Sequence of chain 1.B:
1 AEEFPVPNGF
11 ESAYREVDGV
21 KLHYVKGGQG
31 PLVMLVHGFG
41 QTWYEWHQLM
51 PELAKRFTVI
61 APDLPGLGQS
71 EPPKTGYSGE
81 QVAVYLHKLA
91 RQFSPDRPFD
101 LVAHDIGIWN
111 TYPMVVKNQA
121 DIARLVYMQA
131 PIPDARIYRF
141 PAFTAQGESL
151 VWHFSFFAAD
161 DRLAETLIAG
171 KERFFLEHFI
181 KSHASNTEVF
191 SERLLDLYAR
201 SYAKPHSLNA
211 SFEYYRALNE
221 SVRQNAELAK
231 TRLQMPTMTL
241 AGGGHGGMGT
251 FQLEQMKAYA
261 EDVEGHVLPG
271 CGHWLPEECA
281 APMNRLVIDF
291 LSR

Binding-site contacts:
Ligand atom C4 contacts residue GLN129 of chain 1.B at 4.2 Å.
Ligand atom C4 contacts residue ASP105 of chain 1.B at 3.1 Å.
Ligand atom C6 contacts residue TYR215 of chain 1.B at 3.9 Å (hydrophobic).
Ligand atom C5 contacts residue BVH1 of chain 1.G at 0.6 Å.
Ligand atom C2 contacts residue PHE179 of chain 1.B at 3.9 Å (hydrophobic).
Ligand atom C5 contacts residue ASP105 of chain 1.B at 2.4 Å.
Ligand atom C1 contacts residue ASP105 of chain 1.B at 2.4 Å.
Ligand atom C7 contacts residue VAL151 of chain 1.B at 3.8 Å (hydrophobic).
Ligand atom C1 contacts residue BVH1 of chain 1.G at 0.9 Å.
Ligand atom C5 contacts residue GLN129 of chain 1.B at 4.2 Å.
Ligand atom C3 contacts residue ASP105 of chain 1.B at 3.6 Å.
Ligand atom C2 contacts residue HIS153 of chain 1.B at 3.4 Å.
Ligand atom C4 contacts residue HIS273 of chain 1.B at 4.2 Å.
Ligand atom C7 contacts residue BVH1 of chain 1.G at 1.2 Å.
Ligand atom O1 contacts residue PHE154 of chain 1.B at 4.0 Å.
Ligand atom O1 contacts residue ASP105 of chain 1.B at 3.6 Å (salt-bridge).
Ligand atom C4 contacts residue BVH1 of chain 1.G at 0.6 Å.
Ligand atom C2 contacts residue ASP105 of chain 1.B at 3.0 Å.
Ligand atom C3 contacts residue BVH1 of chain 1.G at 1.0 Å.
Ligand atom C3 contacts residue HIS153 of chain 1.B at 3.4 Å.
Ligand atom C5 contacts residue ALA130 of chain 1.B at 3.9 Å (hydrophobic).
Ligand atom C6 contacts residue HIS273 of chain 1.B at 4.2 Å.
Ligand atom C8 contacts residue LEU150 of chain 1.B at 4.1 Å (hydrophobic).
Ligand atom C8 contacts residue BVH1 of chain 1.G at 2.2 Å.
Ligand atom C7 contacts residue PHE154 of chain 1.B at 3.8 Å (hydrophobic).
Ligand atom O1 contacts residue TYR215 of chain 1.B at 2.8 Å (h-bond).
Ligand atom C2 contacts residue BVH1 of chain 1.G at 0.5 Å.
Ligand atom C7 contacts residue PRO131 of chain 1.B at 3.6 Å (hydrophobic).
Ligand atom C1 contacts residue HIS153 of chain 1.B at 3.4 Å.
Ligand atom C1 contacts residue PHE179 of chain 1.B at 4.3 Å (hydrophobic).
Ligand atom C2 contacts residue HIS273 of chain 1.B at 4.0 Å.
Ligand atom C8 contacts residue MET248 of chain 1.B at 3.2 Å (hydrophobic).
Ligand atom C1 contacts residue TYR215 of chain 1.B at 3.5 Å (hydrophobic).
Ligand atom O1 contacts residue HIS153 of chain 1.B at 2.4 Å (h-bond).
Ligand atom C6 contacts residue ASP105 of chain 1.B at 1.4 Å.
Ligand atom C8 contacts residue PRO131 of chain 1.B at 3.8 Å (hydrophobic).
Ligand atom O1 contacts residue PHE179 of chain 1.B at 4.3 Å.
Ligand atom O1 contacts residue BVH1 of chain 1.G at 1.0 Å (h-bond).
Ligand atom C6 contacts residue BVH1 of chain 1.G at 0.8 Å.
Ligand atom C8 contacts residue VAL151 of chain 1.B at 3.4 Å (hydrophobic).

A small-molecule ligand and the protein it binds are described below.
Small molecule (SMILES): C=C[C@@H]1CC[C@H](O)[C@@H](O)C1